Sequence of chain 1.B:
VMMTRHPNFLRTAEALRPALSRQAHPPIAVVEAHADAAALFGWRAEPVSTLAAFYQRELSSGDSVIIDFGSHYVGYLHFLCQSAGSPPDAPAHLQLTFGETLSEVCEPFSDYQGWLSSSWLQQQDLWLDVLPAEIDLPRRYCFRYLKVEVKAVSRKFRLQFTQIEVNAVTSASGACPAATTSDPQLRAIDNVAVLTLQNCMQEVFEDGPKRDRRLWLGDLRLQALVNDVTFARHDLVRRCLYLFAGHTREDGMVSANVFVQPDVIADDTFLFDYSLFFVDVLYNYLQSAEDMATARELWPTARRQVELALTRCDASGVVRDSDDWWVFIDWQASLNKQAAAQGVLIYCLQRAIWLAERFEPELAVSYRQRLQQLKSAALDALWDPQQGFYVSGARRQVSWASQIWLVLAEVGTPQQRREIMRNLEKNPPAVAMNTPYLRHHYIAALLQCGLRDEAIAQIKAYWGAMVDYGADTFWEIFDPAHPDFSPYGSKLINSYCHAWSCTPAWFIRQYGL

Binding-site contacts:
Ligand atom O4 contacts residue ASP249 of chain 1.B at 2.5 Å (salt-bridge).
Ligand atom C2 contacts residue TRP361 of chain 1.B at 4.1 Å (hydrophobic).
Ligand atom O3 contacts residue HIS528 of chain 1.B at 2.9 Å (h-bond).
Ligand atom O4 contacts residue TRP246 of chain 1.B at 4.0 Å.
Ligand atom O4 contacts residue TRP530 of chain 1.B at 3.3 Å.
Ligand atom O1 contacts residue ARG241 of chain 1.B at 3.9 Å.
Ligand atom O5 contacts residue TRP246 of chain 1.B at 3.5 Å.
Ligand atom O5 contacts residue TRP361 of chain 1.B at 4.1 Å.
Ligand atom C5 contacts residue TRP246 of chain 1.B at 3.6 Å (hydrophobic).
Ligand atom C2 contacts residue TYR518 of chain 1.B at 3.6 Å (hydrophobic).
Ligand atom O2 contacts residue HIS528 of chain 1.B at 3.8 Å.
Ligand atom C6 contacts residue TRP361 of chain 1.B at 3.6 Å (hydrophobic).
Ligand atom C1 contacts residue GLU506 of chain 1.B at 4.1 Å.
Ligand atom O1 contacts residue TYR518 of chain 1.B at 3.1 Å (h-bond).
Ligand atom O2 contacts residue TRP530 of chain 1.B at 3.6 Å.
Ligand atom O1 contacts residue TRP361 of chain 1.B at 4.0 Å.
Ligand atom C4 contacts residue ASP249 of chain 1.B at 3.6 Å.
Ligand atom O4 contacts residue TYR304 of chain 1.B at 2.7 Å (h-bond).
Ligand atom C2 contacts residue HIS528 of chain 1.B at 4.0 Å.
Ligand atom C3 contacts residue HIS528 of chain 1.B at 4.0 Å.
Ligand atom O1 contacts residue ASP242 of chain 1.B at 3.5 Å (salt-bridge).
Ligand atom C4 contacts residue TRP530 of chain 1.B at 3.4 Å (hydrophobic).
Ligand atom C1 contacts residue TRP361 of chain 1.B at 3.7 Å (hydrophobic).
Ligand atom O3 contacts residue ASP237 of chain 1.B at 3.5 Å (salt-bridge).
Ligand atom C6 contacts residue TYR304 of chain 1.B at 4.1 Å (hydrophobic).
Ligand atom O2 contacts residue TRP361 of chain 1.B at 3.3 Å (h-bond).
Ligand atom C5 contacts residue TYR304 of chain 1.B at 4.1 Å (hydrophobic).
Ligand atom C2 contacts residue GLU506 of chain 1.B at 3.3 Å.
Ligand atom C6 contacts residue PHE358 of chain 1.B at 3.8 Å (hydrophobic).
Ligand atom O3 contacts residue ASP249 of chain 1.B at 2.8 Å (salt-bridge).
Ligand atom C1 contacts residue TYR518 of chain 1.B at 3.4 Å (hydrophobic).
Ligand atom C2 contacts residue ASP237 of chain 1.B at 3.8 Å.
Ligand atom C3 contacts residue TRP530 of chain 1.B at 4.1 Å (hydrophobic).
Ligand atom O2 contacts residue GLU506 of chain 1.B at 2.5 Å (salt-bridge).
Ligand atom O3 contacts residue TRP530 of chain 1.B at 3.5 Å.
Ligand atom C3 contacts residue ASP237 of chain 1.B at 3.5 Å.
Ligand atom C3 contacts residue ASP249 of chain 1.B at 3.8 Å.
Ligand atom C4 contacts residue TYR304 of chain 1.B at 3.7 Å (hydrophobic).
Ligand atom C2 contacts residue ASP242 of chain 1.B at 3.9 Å.
Ligand atom O2 contacts residue TYR518 of chain 1.B at 3.1 Å (h-bond).

The protein below binds the small molecule below.
Small molecule (SMILES): C[C@@H]1O[C@@H](O)[C@H](O)[C@H](O)[C@H]1O